Sequence of chain 1.B:
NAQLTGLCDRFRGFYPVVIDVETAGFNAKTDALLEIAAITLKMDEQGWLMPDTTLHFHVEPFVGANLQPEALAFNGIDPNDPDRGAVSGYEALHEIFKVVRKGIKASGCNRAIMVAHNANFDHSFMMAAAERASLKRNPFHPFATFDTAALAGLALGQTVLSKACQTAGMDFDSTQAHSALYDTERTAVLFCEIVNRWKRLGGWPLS

This small molecule binds to this protein.
Small molecule (SMILES): Cc1cn([C@H]2C[C@H](O)[C@@H](CO[P](=O)(O)O[C@H]3C[C@H](n4cnc5c(N)ncnc54)O[C@@H]3COP(=O)=O)O2)c(=O)[nH]c1=O

Binding-site contacts:
Ligand atom C8 contacts residue PHE144 of chain 1.A at 3.3 Å (hydrophobic).
Ligand atom OP1 contacts residue VAL183 of chain 1.A at 3.2 Å.
Ligand atom C8 contacts residue PHE166 of chain 1.B at 3.4 Å (hydrophobic).
Ligand atom N6 contacts residue PHE49 of chain 1.A at 3.5 Å.
Ligand atom O4' contacts residue ASN141 of chain 1.A at 3.1 Å (h-bond).
Ligand atom C5 contacts residue PHE166 of chain 1.B at 3.4 Å (hydrophobic).
Ligand atom OP1 contacts residue MG1 of chain 1.P at 2.9 Å.
Ligand atom C6 contacts residue PHE166 of chain 1.B at 3.2 Å (hydrophobic).
Ligand atom C6 contacts residue PHE49 of chain 1.A at 3.1 Å (hydrophobic).
Ligand atom O3' contacts residue GLU45 of chain 1.A at 2.8 Å (salt-bridge).
Ligand atom O5' contacts residue ASN141 of chain 1.A at 3.1 Å (h-bond).
Ligand atom N3 contacts residue PHE49 of chain 1.A at 3.3 Å.
Ligand atom OP2 contacts residue PHE97 of chain 1.A at 3.6 Å.
Ligand atom OP1 contacts residue MG1 of chain 1.I at 2.4 Å.
Ligand atom OP1 contacts residue HIS140 of chain 1.A at 3.4 Å.
Ligand atom C2 contacts residue PHE49 of chain 1.A at 3.2 Å (hydrophobic).
Ligand atom N1 contacts residue PHE49 of chain 1.A at 3.4 Å.
Ligand atom N7 contacts residue PHE166 of chain 1.B at 3.1 Å.
Ligand atom P contacts residue MG1 of chain 1.P at 3.4 Å.
Ligand atom N1 contacts residue PHE49 of chain 1.A at 3.1 Å.
Ligand atom OP1 contacts residue THR182 of chain 1.A at 3.5 Å (h-bond).
Ligand atom N6 contacts residue PHE166 of chain 1.B at 3.3 Å.
Ligand atom O4 contacts residue PHE97 of chain 1.A at 3.5 Å.
Ligand atom C5 contacts residue PHE97 of chain 1.A at 3.5 Å (hydrophobic).
Ligand atom C7 contacts residue PHE97 of chain 1.A at 3.1 Å (hydrophobic).
Ligand atom C4 contacts residue PHE49 of chain 1.A at 3.6 Å (hydrophobic).
Ligand atom C2' contacts residue THR46 of chain 1.A at 3.5 Å.
Ligand atom O3' contacts residue MG1 of chain 1.P at 2.6 Å.
Ligand atom O4' contacts residue PHE144 of chain 1.A at 3.5 Å.
Ligand atom OP2 contacts residue HIS201 of chain 1.A at 3.5 Å (h-bond).
Ligand atom C5 contacts residue PHE49 of chain 1.A at 3.5 Å (hydrophobic).
Ligand atom C2' contacts residue PHE144 of chain 1.A at 3.6 Å (hydrophobic).
Ligand atom OP1 contacts residue LEU184 of chain 1.A at 3.0 Å (h-bond).
Ligand atom C6 contacts residue PHE49 of chain 1.A at 3.6 Å (hydrophobic).
Ligand atom O3' contacts residue THR46 of chain 1.A at 3.0 Å (h-bond).
Ligand atom O2 contacts residue ALA94 of chain 1.A at 3.1 Å.
Ligand atom N1 contacts residue PHE166 of chain 1.B at 3.6 Å.
Ligand atom C4 contacts residue PHE166 of chain 1.B at 3.6 Å (hydrophobic).
Ligand atom C2 contacts residue PHE49 of chain 1.A at 3.4 Å (hydrophobic).
Ligand atom O3' contacts residue ASN98 of chain 1.A at 2.8 Å (h-bond).

Sequence of chain 1.A:
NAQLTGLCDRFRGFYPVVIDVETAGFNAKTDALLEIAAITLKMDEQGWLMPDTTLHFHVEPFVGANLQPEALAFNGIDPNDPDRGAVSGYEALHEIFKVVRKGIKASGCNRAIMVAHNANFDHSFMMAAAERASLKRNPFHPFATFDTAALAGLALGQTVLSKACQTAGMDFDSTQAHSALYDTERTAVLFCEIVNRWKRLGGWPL